Sequence of chain 1.E:
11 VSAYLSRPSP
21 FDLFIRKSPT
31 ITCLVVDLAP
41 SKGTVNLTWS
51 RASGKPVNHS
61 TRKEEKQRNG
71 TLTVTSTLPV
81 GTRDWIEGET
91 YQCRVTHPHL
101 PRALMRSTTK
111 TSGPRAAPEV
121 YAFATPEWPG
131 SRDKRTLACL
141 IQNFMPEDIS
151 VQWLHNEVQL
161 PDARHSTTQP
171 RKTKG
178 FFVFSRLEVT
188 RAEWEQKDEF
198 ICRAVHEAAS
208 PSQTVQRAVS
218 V

Sequence of chain 1.D:
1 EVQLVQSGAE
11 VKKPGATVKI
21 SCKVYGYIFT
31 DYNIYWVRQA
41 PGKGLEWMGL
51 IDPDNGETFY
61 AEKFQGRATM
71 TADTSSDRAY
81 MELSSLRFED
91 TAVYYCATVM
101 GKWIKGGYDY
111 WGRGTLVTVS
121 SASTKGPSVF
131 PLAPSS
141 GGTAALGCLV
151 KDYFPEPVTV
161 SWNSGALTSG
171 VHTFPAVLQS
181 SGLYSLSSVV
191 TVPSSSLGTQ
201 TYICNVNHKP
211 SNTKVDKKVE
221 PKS

Binding-site contacts:
Ligand atom C2 contacts residue ASN69 of chain 1.E at 2.5 Å.
Ligand atom O5 contacts residue ASN69 of chain 1.E at 2.3 Å (h-bond).
Ligand atom O6 contacts residue TYR110 of chain 1.D at 3.1 Å (h-bond).
Ligand atom C3 contacts residue THR71 of chain 1.E at 4.0 Å.
Ligand atom C3 contacts residue ASN69 of chain 1.E at 3.8 Å.
Ligand atom O6 contacts residue TYR14 of chain 1.E at 2.9 Å (h-bond).
Ligand atom C2 contacts residue GLU1 of chain 1.D at 3.4 Å.
Ligand atom O6 contacts residue ILE28 of chain 1.H at 4.0 Å.
Ligand atom C5 contacts residue GLU1 of chain 1.D at 3.9 Å.
Ligand atom C6 contacts residue TYR14 of chain 1.E at 3.8 Å (hydrophobic).
Ligand atom O7 contacts residue THR73 of chain 1.E at 3.1 Å (h-bond).
Ligand atom C8 contacts residue TYR32 of chain 1.D at 3.2 Å (hydrophobic).
Ligand atom C1 contacts residue TYR14 of chain 1.E at 3.8 Å (hydrophobic).
Ligand atom O5 contacts residue GLU1 of chain 1.D at 3.9 Å.
Ligand atom O5 contacts residue GLN67 of chain 1.E at 4.0 Å.
Ligand atom C7 contacts residue TYR32 of chain 1.D at 3.2 Å (hydrophobic).
Ligand atom C7 contacts residue ASN69 of chain 1.E at 3.7 Å.
Ligand atom C1 contacts residue MET100 of chain 1.D at 3.8 Å (hydrophobic).
Ligand atom C5 contacts residue ASN69 of chain 1.E at 3.6 Å.
Ligand atom O3 contacts residue LEU34 of chain 1.E at 3.8 Å.
Ligand atom O5 contacts residue MET100 of chain 1.D at 3.8 Å.
Ligand atom C3 contacts residue TYR14 of chain 1.E at 3.9 Å (hydrophobic).
Ligand atom N2 contacts residue MET100 of chain 1.D at 4.0 Å.
Ligand atom C7 contacts residue MET100 of chain 1.D at 3.6 Å (hydrophobic).
Ligand atom C6 contacts residue GLN67 of chain 1.E at 4.0 Å.
Ligand atom O7 contacts residue MET100 of chain 1.D at 3.7 Å.
Ligand atom O6 contacts residue VAL36 of chain 1.E at 4.0 Å.
Ligand atom N2 contacts residue THR71 of chain 1.E at 3.4 Å (h-bond).
Ligand atom C6 contacts residue TYR110 of chain 1.D at 3.8 Å (hydrophobic).
Ligand atom O5 contacts residue VAL36 of chain 1.E at 4.0 Å.
Ligand atom O4 contacts residue VAL36 of chain 1.E at 3.9 Å.
Ligand atom C3 contacts residue GLU1 of chain 1.D at 3.7 Å.
Ligand atom C2 contacts residue MET100 of chain 1.D at 4.0 Å (hydrophobic).
Ligand atom C2 contacts residue THR71 of chain 1.E at 3.8 Å.
Ligand atom C5 contacts residue GLN67 of chain 1.E at 3.9 Å.
Ligand atom C1 contacts residue ASN69 of chain 1.E at 1.4 Å.
Ligand atom N2 contacts residue ASN69 of chain 1.E at 2.9 Å (h-bond).
Ligand atom C1 contacts residue THR71 of chain 1.E at 3.5 Å.
Ligand atom O7 contacts residue TYR32 of chain 1.D at 2.5 Å (h-bond).
Ligand atom O6 contacts residue GLN67 of chain 1.E at 3.2 Å.

The small molecule below binds the protein below.
Small molecule (SMILES): CC(=O)N[C@H]1[C@H](O[C@H]2[C@H](O)[C@@H](NC(C)=O)CO[C@@H]2CO)O[C@H](CO)[C@@H](O[C@@H]2O[C@H](CO[C@H]3O[C@H](CO)[C@@H](O)[C@H](O[C@H]4O[C@H](CO)[C@@H](O)[C@H](O)[C@@H]4O)[C@@H]3O)[C@@H](O)[C@H](O[C@H]3O[C@H](CO)[C@@H](O)[C@H](O)[C@@H]3O)[C@@H]2O)[C@@H]1O

Sequence of chain 1.H:
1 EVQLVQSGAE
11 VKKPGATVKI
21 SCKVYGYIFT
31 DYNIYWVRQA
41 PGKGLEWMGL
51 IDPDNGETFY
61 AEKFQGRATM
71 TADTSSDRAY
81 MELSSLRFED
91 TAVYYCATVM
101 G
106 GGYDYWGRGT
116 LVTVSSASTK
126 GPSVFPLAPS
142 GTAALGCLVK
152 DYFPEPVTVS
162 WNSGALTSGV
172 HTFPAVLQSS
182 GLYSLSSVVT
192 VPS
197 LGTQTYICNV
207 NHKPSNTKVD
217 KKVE